Sequence of chain 1.A:
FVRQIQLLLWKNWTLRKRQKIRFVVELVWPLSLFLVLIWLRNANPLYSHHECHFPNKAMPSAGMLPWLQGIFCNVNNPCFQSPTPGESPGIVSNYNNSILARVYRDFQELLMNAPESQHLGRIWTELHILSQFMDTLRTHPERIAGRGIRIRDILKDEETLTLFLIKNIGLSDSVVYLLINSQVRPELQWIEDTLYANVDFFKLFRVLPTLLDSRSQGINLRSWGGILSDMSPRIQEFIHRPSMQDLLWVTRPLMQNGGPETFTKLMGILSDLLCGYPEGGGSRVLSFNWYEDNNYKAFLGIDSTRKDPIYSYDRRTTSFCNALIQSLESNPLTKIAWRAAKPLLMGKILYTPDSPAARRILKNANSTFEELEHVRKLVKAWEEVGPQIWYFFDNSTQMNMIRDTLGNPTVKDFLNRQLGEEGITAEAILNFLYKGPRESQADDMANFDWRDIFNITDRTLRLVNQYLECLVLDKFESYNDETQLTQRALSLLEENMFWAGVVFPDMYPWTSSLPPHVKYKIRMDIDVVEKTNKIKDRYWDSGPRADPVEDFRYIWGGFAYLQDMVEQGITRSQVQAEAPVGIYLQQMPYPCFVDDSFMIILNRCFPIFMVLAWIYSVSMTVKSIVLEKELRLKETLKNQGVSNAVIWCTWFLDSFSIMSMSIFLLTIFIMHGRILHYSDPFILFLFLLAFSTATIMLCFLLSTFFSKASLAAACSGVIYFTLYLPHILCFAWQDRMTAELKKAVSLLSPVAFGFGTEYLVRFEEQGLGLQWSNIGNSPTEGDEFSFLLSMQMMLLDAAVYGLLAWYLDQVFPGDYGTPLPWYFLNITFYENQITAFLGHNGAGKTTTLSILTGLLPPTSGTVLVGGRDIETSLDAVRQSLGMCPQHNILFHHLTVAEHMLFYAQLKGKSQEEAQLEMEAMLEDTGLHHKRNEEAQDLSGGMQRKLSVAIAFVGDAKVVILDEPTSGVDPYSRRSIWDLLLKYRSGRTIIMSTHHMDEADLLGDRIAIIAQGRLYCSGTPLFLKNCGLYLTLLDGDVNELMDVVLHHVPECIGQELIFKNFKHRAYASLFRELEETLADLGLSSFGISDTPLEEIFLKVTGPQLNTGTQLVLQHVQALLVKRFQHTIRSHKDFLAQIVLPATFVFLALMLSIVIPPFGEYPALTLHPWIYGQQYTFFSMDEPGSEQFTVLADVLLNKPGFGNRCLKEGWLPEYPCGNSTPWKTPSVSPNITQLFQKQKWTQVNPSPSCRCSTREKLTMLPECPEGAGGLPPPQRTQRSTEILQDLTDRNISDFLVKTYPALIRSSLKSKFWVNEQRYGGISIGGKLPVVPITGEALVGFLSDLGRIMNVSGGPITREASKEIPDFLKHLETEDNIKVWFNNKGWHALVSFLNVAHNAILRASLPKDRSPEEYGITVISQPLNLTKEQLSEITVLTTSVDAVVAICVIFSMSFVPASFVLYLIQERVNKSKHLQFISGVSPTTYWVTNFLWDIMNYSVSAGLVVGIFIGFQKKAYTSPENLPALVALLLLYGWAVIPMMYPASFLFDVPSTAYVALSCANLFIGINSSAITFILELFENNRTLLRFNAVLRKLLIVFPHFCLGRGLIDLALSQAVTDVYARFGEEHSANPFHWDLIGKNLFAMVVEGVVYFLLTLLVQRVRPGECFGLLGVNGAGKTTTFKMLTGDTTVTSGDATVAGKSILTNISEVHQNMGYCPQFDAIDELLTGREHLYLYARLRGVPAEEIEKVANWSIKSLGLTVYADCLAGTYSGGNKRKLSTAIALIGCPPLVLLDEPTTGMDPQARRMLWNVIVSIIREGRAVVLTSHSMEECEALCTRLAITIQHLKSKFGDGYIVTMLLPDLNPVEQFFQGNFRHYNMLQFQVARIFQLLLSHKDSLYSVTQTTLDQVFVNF

This protein binds this small molecule.
Small molecule (SMILES): CC(=O)N[C@H]1[C@H](O[C@H]2[C@H](O)[C@@H](NC(C)=O)CO[C@@H]2CO)O[C@H](CO)[C@@H](O[C@@H]2O[C@H](CO[C@H]3O[C@H](CO)[C@@H](O)[C@H](O)[C@@H]3O)[C@@H](O)[C@H](O[C@H]3O[C@H](CO)[C@@H](O)[C@H](O)[C@@H]3O)[C@@H]2O)[C@@H]1O

Binding-site contacts:
Ligand atom C1 contacts residue VAL1482 of chain 1.A at 3.8 Å (hydrophobic).
Ligand atom C1 contacts residue ASP1532 of chain 1.A at 4.0 Å.
Ligand atom C8 contacts residue SER90 of chain 1.A at 3.8 Å.
Ligand atom O7 contacts residue GLN1481 of chain 1.A at 3.7 Å.
Ligand atom C5 contacts residue ASN1529 of chain 1.A at 3.6 Å.
Ligand atom C5 contacts residue SER84 of chain 1.A at 3.4 Å.
Ligand atom C4 contacts residue PRO85 of chain 1.A at 4.0 Å (hydrophobic).
Ligand atom C6 contacts residue PRO1484 of chain 1.A at 3.9 Å (hydrophobic).
Ligand atom O3 contacts residue SER84 of chain 1.A at 4.1 Å.
Ligand atom C1 contacts residue GLN1481 of chain 1.A at 4.1 Å.
Ligand atom O6 contacts residue PRO85 of chain 1.A at 3.9 Å.
Ligand atom C5 contacts residue PRO85 of chain 1.A at 4.1 Å (hydrophobic).
Ligand atom C8 contacts residue PRO91 of chain 1.A at 4.1 Å (hydrophobic).
Ligand atom C6 contacts residue VAL1482 of chain 1.A at 3.5 Å (hydrophobic).
Ligand atom O4 contacts residue PRO85 of chain 1.A at 3.2 Å.
Ligand atom C2 contacts residue ASN1529 of chain 1.A at 2.5 Å.
Ligand atom C1 contacts residue PRO85 of chain 1.A at 3.9 Å (hydrophobic).
Ligand atom C7 contacts residue ASN1529 of chain 1.A at 3.9 Å.
Ligand atom N2 contacts residue VAL1482 of chain 1.A at 3.6 Å (h-bond).
Ligand atom C4 contacts residue VAL1482 of chain 1.A at 3.4 Å (hydrophobic).
Ligand atom C6 contacts residue ASP1532 of chain 1.A at 3.5 Å.
Ligand atom O6 contacts residue ASP1532 of chain 1.A at 2.6 Å (salt-bridge).
Ligand atom O5 contacts residue PRO85 of chain 1.A at 3.8 Å.
Ligand atom C6 contacts residue SER84 of chain 1.A at 3.6 Å.
Ligand atom O5 contacts residue SER84 of chain 1.A at 3.6 Å (h-bond).
Ligand atom C5 contacts residue VAL1482 of chain 1.A at 3.9 Å (hydrophobic).
Ligand atom C2 contacts residue PRO85 of chain 1.A at 4.0 Å (hydrophobic).
Ligand atom C3 contacts residue PRO85 of chain 1.A at 4.1 Å (hydrophobic).
Ligand atom O5 contacts residue PRO1484 of chain 1.A at 3.5 Å.
Ligand atom C2 contacts residue GLN1481 of chain 1.A at 3.5 Å.
Ligand atom C3 contacts residue VAL1482 of chain 1.A at 3.8 Å (hydrophobic).
Ligand atom O5 contacts residue GLN1481 of chain 1.A at 4.1 Å.
Ligand atom O5 contacts residue ASP1532 of chain 1.A at 3.6 Å.
Ligand atom C8 contacts residue PRO85 of chain 1.A at 4.0 Å (hydrophobic).
Ligand atom O4 contacts residue VAL1482 of chain 1.A at 4.0 Å.
Ligand atom O5 contacts residue ASN1529 of chain 1.A at 2.3 Å (h-bond).
Ligand atom C3 contacts residue ASN1529 of chain 1.A at 3.8 Å.
Ligand atom C1 contacts residue SER84 of chain 1.A at 4.0 Å.
Ligand atom N2 contacts residue ASN1529 of chain 1.A at 2.9 Å (h-bond).
Ligand atom C1 contacts residue ASN1529 of chain 1.A at 1.4 Å.